Sequence of chain 3.A:
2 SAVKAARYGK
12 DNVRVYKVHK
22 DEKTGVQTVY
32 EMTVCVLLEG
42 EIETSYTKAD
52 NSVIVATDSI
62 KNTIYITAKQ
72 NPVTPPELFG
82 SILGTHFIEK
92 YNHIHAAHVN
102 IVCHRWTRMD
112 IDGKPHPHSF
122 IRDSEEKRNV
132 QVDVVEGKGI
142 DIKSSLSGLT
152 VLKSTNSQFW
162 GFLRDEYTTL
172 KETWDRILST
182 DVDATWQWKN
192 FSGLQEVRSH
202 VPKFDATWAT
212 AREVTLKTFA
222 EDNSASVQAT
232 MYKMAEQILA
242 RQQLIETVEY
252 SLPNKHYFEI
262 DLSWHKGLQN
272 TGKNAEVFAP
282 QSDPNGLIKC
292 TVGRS

Sequence of chain 4.A:
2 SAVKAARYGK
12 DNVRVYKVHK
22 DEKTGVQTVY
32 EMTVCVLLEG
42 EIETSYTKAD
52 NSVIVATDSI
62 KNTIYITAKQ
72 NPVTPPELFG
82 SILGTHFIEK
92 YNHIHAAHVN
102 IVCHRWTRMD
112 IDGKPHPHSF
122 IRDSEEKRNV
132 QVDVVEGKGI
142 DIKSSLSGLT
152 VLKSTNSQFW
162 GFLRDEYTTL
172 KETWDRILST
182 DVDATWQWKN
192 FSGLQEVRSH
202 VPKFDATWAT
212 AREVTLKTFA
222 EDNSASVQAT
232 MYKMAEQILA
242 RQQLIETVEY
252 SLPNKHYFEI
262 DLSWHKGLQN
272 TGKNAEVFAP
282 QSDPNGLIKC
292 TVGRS

Binding-site contacts:
Ligand atom O6 contacts residue ILE55 of chain 3.A at 3.6 Å.
Ligand atom N9 contacts residue PHE160 of chain 4.A at 3.5 Å.
Ligand atom O2 contacts residue SER227 of chain 4.A at 3.6 Å.
Ligand atom C6 contacts residue PHE160 of chain 4.A at 3.5 Å (hydrophobic).
Ligand atom N8 contacts residue ASP59 of chain 3.A at 3.9 Å.
Ligand atom C4 contacts residue ARG177 of chain 4.A at 3.8 Å.
Ligand atom C2 contacts residue ASN255 of chain 4.A at 3.9 Å.
Ligand atom C2 contacts residue ARG177 of chain 4.A at 3.6 Å.
Ligand atom N8 contacts residue ALA57 of chain 3.A at 3.8 Å.
Ligand atom O6 contacts residue PHE160 of chain 4.A at 4.1 Å.
Ligand atom N9 contacts residue THR58 of chain 3.A at 4.0 Å.
Ligand atom N7 contacts residue ALA57 of chain 3.A at 3.5 Å.
Ligand atom C6 contacts residue GLN229 of chain 4.A at 3.7 Å.
Ligand atom O2 contacts residue GLN229 of chain 4.A at 3.8 Å.
Ligand atom N8 contacts residue THR58 of chain 3.A at 3.3 Å (h-bond).
Ligand atom N7 contacts residue THR58 of chain 3.A at 2.9 Å (h-bond).
Ligand atom N3 contacts residue ARG177 of chain 4.A at 3.0 Å (salt-bridge).
Ligand atom O2 contacts residue ASN255 of chain 4.A at 4.1 Å.
Ligand atom C5 contacts residue THR58 of chain 3.A at 4.0 Å.
Ligand atom C2 contacts residue PHE160 of chain 4.A at 3.7 Å (hydrophobic).
Ligand atom O6 contacts residue THR58 of chain 3.A at 3.9 Å.
Ligand atom N1 contacts residue GLN229 of chain 4.A at 3.0 Å (h-bond).
Ligand atom C4 contacts residue ASN255 of chain 4.A at 3.8 Å.
Ligand atom N3 contacts residue PHE160 of chain 4.A at 3.7 Å.
Ligand atom C5 contacts residue PHE160 of chain 4.A at 3.4 Å (hydrophobic).
Ligand atom O6 contacts residue GLN229 of chain 4.A at 2.9 Å (h-bond).
Ligand atom O2 contacts residue PHE160 of chain 4.A at 3.9 Å.
Ligand atom N1 contacts residue PHE160 of chain 4.A at 3.6 Å.
Ligand atom N7 contacts residue PHE160 of chain 4.A at 3.6 Å.
Ligand atom N8 contacts residue LEU171 of chain 4.A at 3.8 Å.
Ligand atom N9 contacts residue LEU171 of chain 4.A at 4.0 Å.
Ligand atom N8 contacts residue PHE160 of chain 4.A at 3.6 Å.
Ligand atom O2 contacts residue VAL228 of chain 4.A at 2.9 Å (h-bond).
Ligand atom O6 contacts residue TYR9 of chain 3.A at 3.8 Å.
Ligand atom O2 contacts residue ARG177 of chain 4.A at 2.9 Å (salt-bridge).
Ligand atom C2 contacts residue VAL228 of chain 4.A at 4.0 Å (hydrophobic).
Ligand atom N9 contacts residue ARG177 of chain 4.A at 4.0 Å.
Ligand atom N3 contacts residue ASN255 of chain 4.A at 3.3 Å (h-bond).
Ligand atom C4 contacts residue PHE160 of chain 4.A at 3.4 Å (hydrophobic).
Ligand atom C2 contacts residue GLN229 of chain 4.A at 3.8 Å.

A protein and the small-molecule ligand that binds it are described below.
Small molecule (SMILES): O=c1[nH]c(=O)c2nn[nH]c2[nH]1